The small molecule below binds the protein below.
Small molecule (SMILES): Nc1ccnc(=O)[nH]1

Sequence of chain 56.A:
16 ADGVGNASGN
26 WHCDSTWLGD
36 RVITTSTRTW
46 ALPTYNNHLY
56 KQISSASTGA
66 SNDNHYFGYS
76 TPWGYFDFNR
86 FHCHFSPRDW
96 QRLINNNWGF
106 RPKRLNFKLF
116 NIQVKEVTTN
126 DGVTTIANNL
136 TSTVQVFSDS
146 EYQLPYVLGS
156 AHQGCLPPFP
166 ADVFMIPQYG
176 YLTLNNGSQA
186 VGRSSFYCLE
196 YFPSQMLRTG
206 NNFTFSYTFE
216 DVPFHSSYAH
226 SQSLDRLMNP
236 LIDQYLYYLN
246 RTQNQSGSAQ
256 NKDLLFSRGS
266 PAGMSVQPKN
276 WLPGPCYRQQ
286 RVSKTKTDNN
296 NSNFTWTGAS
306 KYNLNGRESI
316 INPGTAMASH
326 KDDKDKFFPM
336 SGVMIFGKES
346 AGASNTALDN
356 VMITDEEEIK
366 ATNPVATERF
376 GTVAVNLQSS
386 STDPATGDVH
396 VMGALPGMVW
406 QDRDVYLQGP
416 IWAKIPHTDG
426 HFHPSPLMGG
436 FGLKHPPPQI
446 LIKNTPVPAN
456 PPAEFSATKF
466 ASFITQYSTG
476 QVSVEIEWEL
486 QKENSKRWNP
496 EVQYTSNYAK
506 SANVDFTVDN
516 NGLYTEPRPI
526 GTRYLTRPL

Binding-site contacts:
Ligand atom C6 contacts residue PHE427 of chain 56.A at 4.4 Å (hydrophobic).
Ligand atom C6 contacts residue HIS428 of chain 56.A at 3.9 Å.
Ligand atom C4 contacts residue HIS426 of chain 53.A at 3.6 Å.
Ligand atom C4 contacts residue CYT1 of chain 56.B at 4.2 Å.
Ligand atom N4 contacts residue HIS426 of chain 53.A at 3.8 Å.
Ligand atom N4 contacts residue CYT1 of chain 59.B at 3.0 Å.
Ligand atom C5 contacts residue CYT1 of chain 56.B at 3.0 Å.
Ligand atom C4 contacts residue PHE427 of chain 56.A at 4.2 Å (hydrophobic).
Ligand atom C2 contacts residue HIS428 of chain 56.A at 3.8 Å.
Ligand atom O2 contacts residue TRP405 of chain 56.A at 4.5 Å.
Ligand atom N4 contacts residue HIS428 of chain 53.A at 4.0 Å.
Ligand atom O2 contacts residue HIS426 of chain 53.A at 2.9 Å (h-bond).
Ligand atom C5 contacts residue PHE427 of chain 56.A at 3.9 Å (hydrophobic).
Ligand atom C2 contacts residue HIS426 of chain 53.A at 3.2 Å.
Ligand atom N4 contacts residue PHE427 of chain 53.A at 3.2 Å.
Ligand atom O2 contacts residue GLY425 of chain 53.A at 3.4 Å.
Ligand atom N3 contacts residue PHE427 of chain 53.A at 4.2 Å.
Ligand atom N1 contacts residue HIS428 of chain 56.A at 3.2 Å (h-bond).
Ligand atom C6 contacts residue CYT1 of chain 56.B at 3.4 Å.
Ligand atom N3 contacts residue HIS426 of chain 53.A at 2.6 Å (h-bond).
Ligand atom O2 contacts residue HIS428 of chain 56.A at 3.5 Å (h-bond).
Ligand atom N4 contacts residue PHE427 of chain 56.A at 4.4 Å.
Ligand atom C4 contacts residue PHE427 of chain 53.A at 4.0 Å (hydrophobic).
Ligand atom C4 contacts residue CYT1 of chain 59.B at 4.1 Å.

Sequence of chain 53.A:
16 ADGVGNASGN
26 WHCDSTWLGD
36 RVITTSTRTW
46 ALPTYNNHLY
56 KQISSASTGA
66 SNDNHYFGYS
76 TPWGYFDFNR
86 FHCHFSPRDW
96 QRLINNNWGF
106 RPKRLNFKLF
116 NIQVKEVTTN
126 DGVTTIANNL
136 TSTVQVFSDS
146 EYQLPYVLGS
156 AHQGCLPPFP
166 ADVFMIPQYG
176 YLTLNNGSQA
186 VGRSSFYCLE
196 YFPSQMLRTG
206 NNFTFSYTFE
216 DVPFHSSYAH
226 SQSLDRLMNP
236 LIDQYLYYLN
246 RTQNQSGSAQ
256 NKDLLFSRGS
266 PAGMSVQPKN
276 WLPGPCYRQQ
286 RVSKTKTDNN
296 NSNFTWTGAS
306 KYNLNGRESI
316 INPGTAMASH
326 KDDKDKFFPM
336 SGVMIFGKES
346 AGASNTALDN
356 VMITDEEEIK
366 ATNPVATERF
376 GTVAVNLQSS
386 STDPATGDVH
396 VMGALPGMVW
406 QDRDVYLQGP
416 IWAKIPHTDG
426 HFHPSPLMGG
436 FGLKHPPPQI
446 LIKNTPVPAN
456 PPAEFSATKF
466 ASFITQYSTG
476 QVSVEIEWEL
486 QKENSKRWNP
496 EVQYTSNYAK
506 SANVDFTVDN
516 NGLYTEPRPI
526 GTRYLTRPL